Binding-site contacts:
Ligand atom C14 contacts residue THR19 of chain 1.B at 2.9 Å.
Ligand atom O6 contacts residue THR24 of chain 1.B at 3.8 Å.
Ligand atom P3 contacts residue ARG217 of chain 1.B at 3.6 Å.
Ligand atom O6 contacts residue LYS23 of chain 1.B at 2.6 Å (salt-bridge).
Ligand atom S9 contacts residue ARG217 of chain 1.B at 2.9 Å (salt-bridge).
Ligand atom C11 contacts residue ALA55 of chain 1.B at 3.7 Å (hydrophobic).
Ligand atom P3 contacts residue LYS23 of chain 1.B at 3.7 Å.
Ligand atom O4 contacts residue ARG217 of chain 1.B at 2.6 Å (salt-bridge).
Ligand atom O8 contacts residue LYS23 of chain 1.B at 2.8 Å (salt-bridge).
Ligand atom C10 contacts residue THR54 of chain 1.B at 3.4 Å.
Ligand atom O2 contacts residue ALA20 of chain 1.B at 3.0 Å (h-bond).
Ligand atom O7 contacts residue ALA55 of chain 1.B at 3.8 Å.
Ligand atom C10 contacts residue THR19 of chain 1.B at 3.5 Å.
Ligand atom C14 contacts residue THR275 of chain 1.B at 3.8 Å.
Ligand atom S9 contacts residue ALA55 of chain 1.B at 3.8 Å.
Ligand atom P1 contacts residue ARG217 of chain 1.B at 3.7 Å.
Ligand atom C14 contacts residue LEU278 of chain 1.B at 3.7 Å (hydrophobic).
Ligand atom C11 contacts residue THR19 of chain 1.B at 3.6 Å.
Ligand atom S9 contacts residue THR19 of chain 1.B at 2.7 Å (h-bond).
Ligand atom O5 contacts residue MG1 of chain 1.H at 2.0 Å.
Ligand atom P3 contacts residue MG1 of chain 1.H at 3.3 Å.
Ligand atom C11 contacts residue GLY53 of chain 1.B at 3.8 Å.
Ligand atom O2 contacts residue ARG217 of chain 1.B at 3.2 Å (salt-bridge).
Ligand atom O2 contacts residue LYS23 of chain 1.B at 3.3 Å (salt-bridge).
Ligand atom O4 contacts residue SER21 of chain 1.B at 3.5 Å (h-bond).
Ligand atom C10 contacts residue ALA55 of chain 1.B at 3.5 Å (hydrophobic).
Ligand atom O2 contacts residue MG1 of chain 1.H at 3.7 Å.
Ligand atom P1 contacts residue LYS23 of chain 1.B at 3.7 Å.
Ligand atom P1 contacts residue GLY22 of chain 1.B at 3.7 Å.
Ligand atom C14 contacts residue VAL249 of chain 1.B at 3.8 Å (hydrophobic).
Ligand atom O6 contacts residue SER21 of chain 1.B at 3.4 Å (h-bond).
Ligand atom O4 contacts residue GLY22 of chain 1.B at 3.1 Å (h-bond).
Ligand atom O4 contacts residue ALA20 of chain 1.B at 3.4 Å.
Ligand atom C13 contacts residue THR275 of chain 1.B at 3.8 Å.
Ligand atom P1 contacts residue MG1 of chain 1.H at 3.4 Å.
Ligand atom C12 contacts residue THR19 of chain 1.B at 3.4 Å.
Ligand atom O2 contacts residue THR19 of chain 1.B at 3.8 Å.
Ligand atom O6 contacts residue GLY22 of chain 1.B at 3.1 Å (h-bond).
Ligand atom O5 contacts residue THR24 of chain 1.B at 2.7 Å (h-bond).
Ligand atom O7 contacts residue MG1 of chain 1.H at 2.0 Å.

Sequence of chain 1.B:
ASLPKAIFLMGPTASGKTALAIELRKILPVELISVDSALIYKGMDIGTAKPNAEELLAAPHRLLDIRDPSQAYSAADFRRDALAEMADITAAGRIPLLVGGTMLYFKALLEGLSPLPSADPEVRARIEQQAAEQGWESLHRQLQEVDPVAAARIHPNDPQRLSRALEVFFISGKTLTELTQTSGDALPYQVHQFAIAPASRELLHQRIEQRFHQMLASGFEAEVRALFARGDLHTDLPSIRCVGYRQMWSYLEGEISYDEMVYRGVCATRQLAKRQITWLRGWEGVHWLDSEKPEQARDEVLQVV

The protein below binds the small molecule below.
Small molecule (SMILES): CC(C)=CCS[P](=O)(O)OP(=O)(O)O